A protein and the small-molecule ligand that binds it are described below.
Small molecule (SMILES): C[C@@H]1Nc2nc(N)[nH]c(=O)c2[N+]2=CN(c3ccc(C[C@H](O)[C@H](O)[C@H](O)CO[C@H]4O[C@H](CO[P](=O)(O)O[C@@H](CCC(=O)O)C(=O)O)[C@@H](O)[C@H]4O)cc3)[C@H](C)[C@@H]12

Sequence of chain 1.A:
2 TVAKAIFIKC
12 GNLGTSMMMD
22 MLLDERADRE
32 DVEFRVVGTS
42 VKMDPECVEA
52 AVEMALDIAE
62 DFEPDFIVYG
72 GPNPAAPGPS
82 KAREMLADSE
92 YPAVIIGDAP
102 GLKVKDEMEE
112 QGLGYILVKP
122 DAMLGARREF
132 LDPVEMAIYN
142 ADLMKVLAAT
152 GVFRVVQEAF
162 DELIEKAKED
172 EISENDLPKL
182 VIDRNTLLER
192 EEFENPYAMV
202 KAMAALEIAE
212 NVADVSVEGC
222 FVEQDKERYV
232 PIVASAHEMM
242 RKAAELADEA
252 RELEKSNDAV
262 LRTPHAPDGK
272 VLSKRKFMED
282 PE

Binding-site contacts:
Ligand atom C9M contacts residue ARG27 of chain 1.A at 3.5 Å.
Ligand atom C12 contacts residue ARG27 of chain 1.A at 3.5 Å.
Ligand atom C14 contacts residue ALA127 of chain 1.D at 3.6 Å (hydrophobic).
Ligand atom O3J contacts residue GLU130 of chain 1.D at 2.7 Å (salt-bridge).
Ligand atom C7 contacts residue GLU26 of chain 1.A at 3.4 Å.
Ligand atom C12 contacts residue ALA127 of chain 1.D at 3.5 Å (hydrophobic).
Ligand atom N1 contacts residue ASN13 of chain 1.D at 3.0 Å (h-bond).
Ligand atom C13 contacts residue ALA127 of chain 1.D at 3.5 Å (hydrophobic).
Ligand atom NA2 contacts residue ASN13 of chain 1.D at 3.5 Å (h-bond).
Ligand atom C4J contacts residue ARG128 of chain 1.D at 3.6 Å.
Ligand atom NA2 contacts residue GLY15 of chain 1.D at 3.5 Å (h-bond).
Ligand atom C4J contacts residue TYR230 of chain 1.D at 3.6 Å (hydrophobic).
Ligand atom C8A contacts residue LEU125 of chain 1.D at 3.6 Å (hydrophobic).
Ligand atom OH4 contacts residue LEU125 of chain 1.D at 3.3 Å (h-bond).
Ligand atom OX2 contacts residue CYS221 of chain 1.D at 3.1 Å (h-bond).
Ligand atom C3J contacts residue GLU130 of chain 1.D at 3.5 Å.
Ligand atom C4A contacts residue LEU125 of chain 1.D at 3.5 Å (hydrophobic).
Ligand atom OX5 contacts residue ARG128 of chain 1.D at 3.0 Å (salt-bridge).
Ligand atom O3J contacts residue ARG128 of chain 1.D at 3.1 Å.
Ligand atom CX2 contacts residue ALA127 of chain 1.D at 3.3 Å (hydrophobic).
Ligand atom OX2 contacts residue ALA127 of chain 1.D at 2.6 Å (h-bond).
Ligand atom OX4 contacts residue ARG128 of chain 1.D at 3.5 Å (salt-bridge).
Ligand atom O4J contacts residue ARG128 of chain 1.D at 3.2 Å (salt-bridge).
Ligand atom C9 contacts residue GLU26 of chain 1.A at 3.5 Å.
Ligand atom O2J contacts residue ARG129 of chain 1.D at 3.0 Å (salt-bridge).
Ligand atom C2 contacts residue ASN13 of chain 1.D at 3.4 Å.
Ligand atom C13 contacts residue ARG27 of chain 1.A at 3.2 Å.
Ligand atom O3J contacts residue ARG129 of chain 1.D at 3.0 Å (salt-bridge).
Ligand atom OX4 contacts residue CYS221 of chain 1.D at 3.4 Å (h-bond).
Ligand atom C9M contacts residue ALA28 of chain 1.A at 3.6 Å (hydrophobic).
Ligand atom C7M contacts residue GLU26 of chain 1.A at 3.0 Å.
Ligand atom C4 contacts residue LEU125 of chain 1.D at 3.6 Å (hydrophobic).
Ligand atom N1 contacts residue ASN141 of chain 1.D at 3.2 Å (h-bond).
Ligand atom OH4 contacts residue MET124 of chain 1.D at 3.4 Å.
Ligand atom C4 contacts residue ASN13 of chain 1.D at 3.5 Å.
Ligand atom C3J contacts residue ARG129 of chain 1.D at 3.6 Å.
Ligand atom C2 contacts residue ASN141 of chain 1.D at 3.6 Å.
Ligand atom NA2 contacts residue ASN141 of chain 1.D at 2.8 Å (h-bond).
Ligand atom N3 contacts residue ASN13 of chain 1.D at 3.4 Å (h-bond).
Ligand atom N5 contacts residue LEU125 of chain 1.D at 3.5 Å.

Sequence of chain 1.D:
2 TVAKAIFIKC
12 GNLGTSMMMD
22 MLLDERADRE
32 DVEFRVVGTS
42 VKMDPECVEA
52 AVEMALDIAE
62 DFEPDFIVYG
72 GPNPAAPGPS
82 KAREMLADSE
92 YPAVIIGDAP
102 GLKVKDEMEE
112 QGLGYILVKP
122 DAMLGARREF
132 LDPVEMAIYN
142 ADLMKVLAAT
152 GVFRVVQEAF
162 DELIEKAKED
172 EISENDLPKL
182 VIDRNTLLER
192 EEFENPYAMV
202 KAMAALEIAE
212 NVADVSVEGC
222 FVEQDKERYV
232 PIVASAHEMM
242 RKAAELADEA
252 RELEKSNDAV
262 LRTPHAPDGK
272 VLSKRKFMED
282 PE